Sequence of chain 1.T:
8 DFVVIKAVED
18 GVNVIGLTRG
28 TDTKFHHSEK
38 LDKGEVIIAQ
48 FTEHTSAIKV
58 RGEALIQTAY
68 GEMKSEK

Binding-site contacts:
Ligand atom O contacts residue SER53 of chain 1.S at 3.0 Å (h-bond).
Ligand atom CH2 contacts residue ILE22 of chain 1.T at 4.0 Å (hydrophobic).
Ligand atom O contacts residue THR49 of chain 1.T at 3.5 Å (h-bond).
Ligand atom CE3 contacts residue HIS33 of chain 1.T at 4.0 Å.
Ligand atom N contacts residue THR25 of chain 1.S at 2.9 Å (h-bond).
Ligand atom C contacts residue SER53 of chain 1.S at 3.7 Å.
Ligand atom O contacts residue ARG26 of chain 1.S at 3.5 Å.
Ligand atom OXT contacts residue GLY27 of chain 1.S at 4.0 Å.
Ligand atom CE2 contacts residue GLN47 of chain 1.T at 4.0 Å.
Ligand atom NE1 contacts residue GLN47 of chain 1.T at 2.9 Å (h-bond).
Ligand atom CD1 contacts residue THR49 of chain 1.T at 3.9 Å.
Ligand atom CB contacts residue THR25 of chain 1.S at 3.6 Å.
Ligand atom OXT contacts residue THR52 of chain 1.T at 2.8 Å (h-bond).
Ligand atom OXT contacts residue THR49 of chain 1.T at 2.5 Å (h-bond).
Ligand atom CE3 contacts residue THR30 of chain 1.S at 4.0 Å.
Ligand atom OXT contacts residue HIS51 of chain 1.T at 3.8 Å.
Ligand atom O contacts residue GLY27 of chain 1.S at 3.0 Å (h-bond).
Ligand atom CD1 contacts residue SER53 of chain 1.S at 3.5 Å.
Ligand atom CB contacts residue SER53 of chain 1.S at 3.4 Å.
Ligand atom N contacts residue THR30 of chain 1.S at 2.9 Å (h-bond).
Ligand atom CZ2 contacts residue THR52 of chain 1.T at 4.0 Å.
Ligand atom N contacts residue ASP29 of chain 1.S at 3.0 Å (salt-bridge).
Ligand atom CA contacts residue SER53 of chain 1.S at 4.0 Å.
Ligand atom CA contacts residue THR30 of chain 1.S at 3.2 Å.
Ligand atom CA contacts residue GLY27 of chain 1.S at 3.4 Å.
Ligand atom CZ3 contacts residue GLY23 of chain 1.T at 3.7 Å.
Ligand atom O contacts residue THR25 of chain 1.S at 4.0 Å.
Ligand atom C contacts residue GLY27 of chain 1.S at 3.4 Å.
Ligand atom CD1 contacts residue GLN47 of chain 1.T at 3.6 Å.
Ligand atom C contacts residue THR49 of chain 1.T at 3.4 Å.
Ligand atom CA contacts residue THR25 of chain 1.S at 3.8 Å.
Ligand atom CH2 contacts residue GLY23 of chain 1.T at 3.5 Å.
Ligand atom CB contacts residue THR30 of chain 1.S at 3.5 Å.
Ligand atom CE3 contacts residue HIS34 of chain 1.T at 3.9 Å.
Ligand atom CZ3 contacts residue HIS34 of chain 1.T at 3.9 Å.
Ligand atom C contacts residue THR52 of chain 1.T at 3.9 Å.
Ligand atom CZ2 contacts residue ILE55 of chain 1.T at 4.0 Å (hydrophobic).
Ligand atom NE1 contacts residue ALA46 of chain 1.T at 3.9 Å.
Ligand atom CG contacts residue SER53 of chain 1.S at 3.9 Å.
Ligand atom N contacts residue GLY27 of chain 1.S at 2.7 Å (h-bond).

The protein below binds the small molecule below.
Small molecule (SMILES): N[C@@H](Cc1c[nH]c2ccccc12)C(=O)O

Sequence of chain 1.S:
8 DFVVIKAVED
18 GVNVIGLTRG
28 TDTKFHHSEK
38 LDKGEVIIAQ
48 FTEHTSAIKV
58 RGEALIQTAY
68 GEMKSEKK